The protein below binds the small molecule below.
Small molecule (SMILES): CC(=O)N[C@@H]1[C@@H](O)[C@H](O)[C@@H](CO)O[C@H]1O

Sequence of chain 1.H:
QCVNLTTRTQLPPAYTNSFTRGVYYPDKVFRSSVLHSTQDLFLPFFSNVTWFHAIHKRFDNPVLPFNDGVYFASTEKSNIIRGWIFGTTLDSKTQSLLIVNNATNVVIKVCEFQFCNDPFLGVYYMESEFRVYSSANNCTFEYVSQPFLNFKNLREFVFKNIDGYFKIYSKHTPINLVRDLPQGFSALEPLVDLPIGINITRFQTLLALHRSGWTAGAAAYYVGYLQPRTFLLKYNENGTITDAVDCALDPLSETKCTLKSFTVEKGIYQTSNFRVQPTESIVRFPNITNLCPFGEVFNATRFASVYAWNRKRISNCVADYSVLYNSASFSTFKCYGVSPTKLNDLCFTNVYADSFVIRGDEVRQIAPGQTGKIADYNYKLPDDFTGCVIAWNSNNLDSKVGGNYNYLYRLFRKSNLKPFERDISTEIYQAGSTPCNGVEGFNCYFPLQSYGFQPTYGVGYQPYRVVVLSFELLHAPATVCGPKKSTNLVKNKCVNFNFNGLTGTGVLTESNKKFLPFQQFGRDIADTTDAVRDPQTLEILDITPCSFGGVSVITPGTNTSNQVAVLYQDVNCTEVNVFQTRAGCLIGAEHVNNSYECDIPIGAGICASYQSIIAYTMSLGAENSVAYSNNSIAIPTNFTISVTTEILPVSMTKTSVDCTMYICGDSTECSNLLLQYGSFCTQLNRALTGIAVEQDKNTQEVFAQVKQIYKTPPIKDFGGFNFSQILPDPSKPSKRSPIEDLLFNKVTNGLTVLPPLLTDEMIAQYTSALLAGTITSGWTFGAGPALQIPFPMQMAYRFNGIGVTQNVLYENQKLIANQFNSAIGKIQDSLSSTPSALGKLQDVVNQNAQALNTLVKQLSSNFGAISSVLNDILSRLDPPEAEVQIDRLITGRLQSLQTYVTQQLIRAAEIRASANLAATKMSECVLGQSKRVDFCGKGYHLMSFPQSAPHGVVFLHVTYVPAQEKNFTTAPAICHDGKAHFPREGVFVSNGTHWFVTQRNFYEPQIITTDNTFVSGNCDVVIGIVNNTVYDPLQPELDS

Binding-site contacts:
Ligand atom O5 contacts residue ASN164 of chain 1.H at 3.1 Å (h-bond).
Ligand atom C4 contacts residue ASN165 of chain 1.H at 4.3 Å.
Ligand atom C8 contacts residue ASN165 of chain 1.H at 4.4 Å.
Ligand atom O7 contacts residue ASN165 of chain 1.H at 3.2 Å.
Ligand atom C5 contacts residue ASN165 of chain 1.H at 3.7 Å.
Ligand atom C6 contacts residue ASN164 of chain 1.H at 3.5 Å.
Ligand atom C1 contacts residue ASN165 of chain 1.H at 1.4 Å.
Ligand atom O6 contacts residue ASN165 of chain 1.H at 4.0 Å.
Ligand atom C7 contacts residue ASN165 of chain 1.H at 3.3 Å.
Ligand atom C5 contacts residue ASN164 of chain 1.H at 3.6 Å.
Ligand atom C1 contacts residue ASN164 of chain 1.H at 3.9 Å.
Ligand atom C2 contacts residue ASN165 of chain 1.H at 2.5 Å.
Ligand atom C3 contacts residue ASN165 of chain 1.H at 3.8 Å.
Ligand atom O6 contacts residue ASN164 of chain 1.H at 3.4 Å.
Ligand atom O5 contacts residue GLU132 of chain 1.H at 4.2 Å.
Ligand atom N2 contacts residue ASN165 of chain 1.H at 2.9 Å (h-bond).
Ligand atom O5 contacts residue ASN165 of chain 1.H at 2.4 Å (h-bond).
Ligand atom C1 contacts residue GLU132 of chain 1.H at 3.6 Å.